This protein binds this small molecule.
Small molecule (SMILES): Cc1cn([C@H]2C[C@H](O[P](=O)(O)OC[C@H]3O[C@@H](n4cc(C)c(=O)[nH]c4=O)C[C@@H]3O[P](=O)(O)OC[C@H]3O[C@@H](n4cc(C)c(=O)[nH]c4=O)C[C@@H]3O[P](=O)(O)OC[C@H]3O[C@@H](n4cc(C)c(=O)[nH]c4=O)C[C@@H]3O)[C@@H](COP(=O)=O)O2)c(=O)[nH]c1=O

Binding-site contacts:
Ligand atom OP1 contacts residue PRO171 of chain 1.E at 3.4 Å.
Ligand atom C2 contacts residue ILE108 of chain 1.E at 3.4 Å (hydrophobic).
Ligand atom C2 contacts residue ARG55 of chain 1.E at 3.2 Å.
Ligand atom OP2 contacts residue SER102 of chain 1.E at 3.1 Å (h-bond).
Ligand atom OP1 contacts residue ASP7 of chain 1.E at 3.1 Å (salt-bridge).
Ligand atom C4' contacts residue GLY169 of chain 1.E at 3.7 Å.
Ligand atom C5' contacts residue GLY169 of chain 1.E at 3.4 Å.
Ligand atom OP1 contacts residue ASN80 of chain 1.E at 3.3 Å (h-bond).
Ligand atom O5' contacts residue LEU170 of chain 1.E at 3.8 Å.
Ligand atom OP2 contacts residue LYS136 of chain 1.E at 3.8 Å.
Ligand atom P contacts residue ASN80 of chain 1.E at 3.8 Å.
Ligand atom N3 contacts residue ARG55 of chain 1.E at 3.5 Å (salt-bridge).
Ligand atom OP1 contacts residue GLY9 of chain 1.E at 3.3 Å.
Ligand atom C5' contacts residue ASN80 of chain 1.E at 3.3 Å.
Ligand atom O3' contacts residue PHE220 of chain 1.E at 3.6 Å.
Ligand atom C3' contacts residue PHE220 of chain 1.E at 3.5 Å (hydrophobic).
Ligand atom C6 contacts residue ILE108 of chain 1.E at 3.7 Å (hydrophobic).
Ligand atom C3' contacts residue LEU170 of chain 1.E at 3.5 Å (hydrophobic).
Ligand atom O3' contacts residue LEU170 of chain 1.E at 2.8 Å (h-bond).
Ligand atom OP1 contacts residue SER81 of chain 1.E at 3.8 Å.
Ligand atom O2 contacts residue VAL217 of chain 1.E at 3.6 Å.
Ligand atom OP1 contacts residue THR82 of chain 1.E at 2.8 Å (h-bond).
Ligand atom O3' contacts residue LEU22 of chain 1.E at 3.8 Å.
Ligand atom C4 contacts residue ILE108 of chain 1.E at 3.5 Å (hydrophobic).
Ligand atom C7 contacts residue PHE220 of chain 1.E at 3.5 Å (hydrophobic).
Ligand atom P contacts residue SER102 of chain 1.E at 3.4 Å.
Ligand atom O3' contacts residue SER81 of chain 1.E at 3.7 Å.
Ligand atom O2 contacts residue ARG55 of chain 1.E at 2.6 Å (salt-bridge).
Ligand atom N3 contacts residue ILE108 of chain 1.E at 3.3 Å.
Ligand atom OP1 contacts residue GLU145 of chain 1.E at 3.5 Å (salt-bridge).
Ligand atom C5 contacts residue ILE108 of chain 1.E at 3.7 Å (hydrophobic).
Ligand atom N1 contacts residue ILE108 of chain 1.E at 3.6 Å.
Ligand atom OP1 contacts residue THR8 of chain 1.E at 3.3 Å (h-bond).
Ligand atom O3' contacts residue ASN80 of chain 1.E at 3.5 Å (h-bond).
Ligand atom O3' contacts residue GLY169 of chain 1.E at 3.0 Å.
Ligand atom OP1 contacts residue GLY10 of chain 1.E at 2.8 Å (h-bond).
Ligand atom C5' contacts residue THR8 of chain 1.E at 3.5 Å.
Ligand atom O3' contacts residue THR82 of chain 1.E at 3.5 Å (h-bond).
Ligand atom C5' contacts residue LEU170 of chain 1.E at 3.7 Å (hydrophobic).
Ligand atom C2' contacts residue SER81 of chain 1.E at 3.8 Å.

Sequence of chain 1.E:
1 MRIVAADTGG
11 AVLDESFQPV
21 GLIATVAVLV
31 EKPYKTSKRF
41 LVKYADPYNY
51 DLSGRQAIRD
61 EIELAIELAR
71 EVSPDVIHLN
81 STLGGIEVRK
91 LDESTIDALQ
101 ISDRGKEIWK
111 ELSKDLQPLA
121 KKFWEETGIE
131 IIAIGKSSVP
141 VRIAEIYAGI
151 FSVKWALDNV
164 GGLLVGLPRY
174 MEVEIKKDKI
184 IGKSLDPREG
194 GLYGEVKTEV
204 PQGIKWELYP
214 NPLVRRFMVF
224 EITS